Binding-site contacts:
Ligand atom C3 contacts residue ASN102 of chain 1.F at 3.8 Å.
Ligand atom N2 contacts residue ASN102 of chain 1.F at 2.8 Å (h-bond).
Ligand atom O7 contacts residue ASN102 of chain 1.F at 4.1 Å.
Ligand atom C7 contacts residue ASN102 of chain 1.F at 3.6 Å.
Ligand atom C8 contacts residue GLY101 of chain 1.F at 4.3 Å.
Ligand atom C5 contacts residue ASN102 of chain 1.F at 3.7 Å.
Ligand atom O5 contacts residue ASN102 of chain 1.F at 2.5 Å (h-bond).
Ligand atom C1 contacts residue ASN102 of chain 1.F at 1.4 Å.
Ligand atom C6 contacts residue ASN102 of chain 1.F at 3.5 Å.
Ligand atom C5 contacts residue ASN102 of chain 1.F at 4.5 Å.
Ligand atom C1 contacts residue ASN102 of chain 1.F at 4.5 Å.
Ligand atom C8 contacts residue THR99 of chain 1.F at 4.4 Å.
Ligand atom O5 contacts residue ASN102 of chain 1.F at 4.0 Å.
Ligand atom C2 contacts residue ASN102 of chain 1.F at 2.4 Å.
Ligand atom C4 contacts residue ASN102 of chain 1.F at 4.3 Å.

Sequence of chain 1.F:
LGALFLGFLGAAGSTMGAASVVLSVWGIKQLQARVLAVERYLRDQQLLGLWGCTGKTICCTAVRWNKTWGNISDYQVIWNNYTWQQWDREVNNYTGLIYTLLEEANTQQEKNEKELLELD

This small molecule binds to this protein.
Small molecule (SMILES): CC(=O)N[C@H]1CO[C@H](CO[C@@H]2O[C@@H](C)[C@@H](O)[C@@H](O)[C@@H]2O)[C@@H](O)[C@@H]1O